A protein and the small-molecule ligand that binds it are described below.
Small molecule (SMILES): Nc1ccn([C@@H]2O[C@H](CO[P](=O)(O)O[C@H]3[C@@H](O)[C@H](n4ccc(N)nc4=O)O[C@@H]3CO[P](=O)(O)O[C@H]3[C@@H](O)[C@H](n4cnc5c(=O)nc(N)[nH]c54)O[C@@H]3CO[P](=O)(O)O[C@H]3[C@@H](O)[C@H](n4ccc(=O)[nH]c4=O)O[C@@H]3CO[P](=O)(O)O[C@H]3[C@@H](O)[C@H](n4cnc5c(N)ncnc54)O[C@@H]3COP(=O)=O)[C@@H](O[P](=O)(O)OC[C@H]3O[C@@H](n4ccc(N)nc4=O)[C@H](O)[C@@H]3O[P](=O)(O)OC[C@H]3O[C@@H](n4ccc(=O)[nH]c4=O)[C@H](O)[C@@H]3O[P](=O)(O)OC[C@H]3O[C@@H](n4cnc5c(N)ncnc54)[C@H](O)[C@@H]3O)[C@H]2O)c(=O)n1

Binding-site contacts:
Ligand atom C5' contacts residue LYS44 of chain 1.L at 4.0 Å.
Ligand atom O5' contacts residue MG1 of chain 1.OD at 4.4 Å.
Ligand atom OP1 contacts residue LYS44 of chain 1.L at 3.2 Å (salt-bridge).
Ligand atom P contacts residue LYS44 of chain 1.L at 4.2 Å.
Ligand atom O3' contacts residue LYS44 of chain 1.L at 4.0 Å.
Ligand atom N7 contacts residue MG1 of chain 1.AG at 4.5 Å.
Ligand atom P contacts residue MG1 of chain 1.OD at 3.7 Å.
Ligand atom OP2 contacts residue MG1 of chain 1.AG at 4.2 Å.
Ligand atom OP1 contacts residue MG1 of chain 1.OD at 2.3 Å.
Ligand atom OP2 contacts residue MG1 of chain 1.OD at 4.2 Å.
Ligand atom OP2 contacts residue MG1 of chain 1.AG at 4.0 Å.

Sequence of chain 1.L:
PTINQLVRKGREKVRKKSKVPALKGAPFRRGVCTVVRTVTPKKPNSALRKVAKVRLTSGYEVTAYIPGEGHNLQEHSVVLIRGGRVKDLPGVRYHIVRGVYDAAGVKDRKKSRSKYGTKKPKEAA